Binding-site contacts:
Ligand atom CZ contacts residue PHE218 of chain 1.GB at 4.2 Å (hydrophobic).
Ligand atom N contacts residue GLU259 of chain 1.GB at 3.5 Å (salt-bridge).
Ligand atom CD2 contacts residue ARG262 of chain 1.GB at 4.4 Å.
Ligand atom N contacts residue ASN273 of chain 1.GB at 3.5 Å (h-bond).
Ligand atom CZ contacts residue HIS66 of chain 1.GB at 4.2 Å.
Ligand atom CA contacts residue PHE261 of chain 1.GB at 4.1 Å (hydrophobic).
Ligand atom CA contacts residue THR228 of chain 1.GB at 3.5 Å.
Ligand atom CD2 contacts residue PHE261 of chain 1.GB at 4.5 Å (hydrophobic).
Ligand atom N contacts residue VAL274 of chain 1.GB at 3.9 Å.
Ligand atom CE1 contacts residue HIS66 of chain 1.GB at 3.8 Å.
Ligand atom C contacts residue ARG262 of chain 1.GB at 4.1 Å.
Ligand atom N contacts residue MET260 of chain 1.GB at 3.3 Å.
Ligand atom CD1 contacts residue HIS66 of chain 1.GB at 4.0 Å.
Ligand atom CD2 contacts residue HIS66 of chain 1.GB at 3.8 Å.
Ligand atom CG contacts residue HIS66 of chain 1.GB at 4.2 Å.
Ligand atom C contacts residue PHE261 of chain 1.GB at 3.7 Å (hydrophobic).
Ligand atom CD1 contacts residue THR228 of chain 1.GB at 3.5 Å.
Ligand atom CA contacts residue ASN273 of chain 1.GB at 4.5 Å.
Ligand atom CB contacts residue THR228 of chain 1.GB at 4.0 Å.
Ligand atom O contacts residue ARG262 of chain 1.GB at 3.3 Å (salt-bridge).
Ligand atom CB contacts residue PHE261 of chain 1.GB at 4.3 Å (hydrophobic).
Ligand atom O contacts residue PHE261 of chain 1.GB at 2.9 Å (h-bond).
Ligand atom CG contacts residue THR228 of chain 1.GB at 4.2 Å.
Ligand atom CE1 contacts residue PHE218 of chain 1.GB at 4.2 Å (hydrophobic).
Ligand atom N contacts residue GLY275 of chain 1.GB at 3.7 Å.
Ligand atom N contacts residue PHE261 of chain 1.GB at 3.6 Å (h-bond).
Ligand atom N contacts residue THR228 of chain 1.GB at 4.0 Å.
Ligand atom CE1 contacts residue THR228 of chain 1.GB at 4.4 Å.
Ligand atom CB contacts residue ASN273 of chain 1.GB at 4.1 Å.
Ligand atom CE2 contacts residue HIS66 of chain 1.GB at 4.0 Å.
Ligand atom O contacts residue MET260 of chain 1.GB at 4.1 Å.

The protein below binds the small molecule below.
Small molecule (SMILES): N[C@@H](Cc1ccccc1)C(=O)O

Sequence of chain 1.GB:
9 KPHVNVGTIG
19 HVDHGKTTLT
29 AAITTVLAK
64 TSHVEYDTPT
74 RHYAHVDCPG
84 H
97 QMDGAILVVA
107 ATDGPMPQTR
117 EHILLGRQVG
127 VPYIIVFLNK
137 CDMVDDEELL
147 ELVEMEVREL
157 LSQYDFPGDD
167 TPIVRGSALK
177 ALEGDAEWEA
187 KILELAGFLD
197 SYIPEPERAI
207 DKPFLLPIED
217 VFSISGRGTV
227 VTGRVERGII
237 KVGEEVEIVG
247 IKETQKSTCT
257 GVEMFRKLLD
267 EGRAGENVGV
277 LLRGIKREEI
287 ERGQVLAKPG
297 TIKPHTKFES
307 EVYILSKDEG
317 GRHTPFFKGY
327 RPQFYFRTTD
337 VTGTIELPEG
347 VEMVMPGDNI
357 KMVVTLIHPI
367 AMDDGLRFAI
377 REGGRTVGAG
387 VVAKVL